The protein below binds the small molecule below.
Small molecule (SMILES): Nc1ccn([C@H]2C[C@H](O[P](=O)(O)OC[C@H]3O[C@@H](n4cnc5c(=O)[nH]c(N)nc54)C[C@@H]3O[P](=O)(O)OC[C@H]3O[C@@H](n4cnc5c4NC=N[C@@H]5N)C[C@@H]3O)[C@@H](COP(=O)=O)O2)c(=O)n1

Binding-site contacts:
Ligand atom C6 contacts residue DC1 of chain 3.C at 3.5 Å.
Ligand atom N4 contacts residue ASN216 of chain 3.A at 3.3 Å (h-bond).
Ligand atom O6 contacts residue DC1 of chain 3.C at 2.9 Å (h-bond).
Ligand atom C4 contacts residue ASN216 of chain 3.A at 4.4 Å.
Ligand atom N7 contacts residue ASN216 of chain 3.A at 4.3 Å.
Ligand atom N4 contacts residue LYS215 of chain 3.A at 3.9 Å.
Ligand atom C2 contacts residue DC1 of chain 3.C at 3.5 Å.
Ligand atom N2 contacts residue DC1 of chain 3.C at 2.8 Å (h-bond).
Ligand atom N1 contacts residue DC1 of chain 3.C at 2.9 Å (h-bond).

Sequence of chain 3.A:
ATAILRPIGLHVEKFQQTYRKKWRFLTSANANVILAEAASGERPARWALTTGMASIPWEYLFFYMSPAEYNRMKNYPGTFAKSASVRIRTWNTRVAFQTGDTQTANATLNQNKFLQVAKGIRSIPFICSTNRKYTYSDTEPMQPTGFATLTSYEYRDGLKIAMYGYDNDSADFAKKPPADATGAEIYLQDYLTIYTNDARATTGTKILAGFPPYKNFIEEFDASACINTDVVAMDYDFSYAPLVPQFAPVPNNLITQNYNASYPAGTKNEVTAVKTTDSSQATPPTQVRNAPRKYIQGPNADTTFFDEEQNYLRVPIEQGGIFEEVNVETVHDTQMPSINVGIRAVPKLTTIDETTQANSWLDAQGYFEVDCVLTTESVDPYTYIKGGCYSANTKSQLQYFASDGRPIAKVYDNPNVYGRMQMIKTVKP